Sequence of chain 1.L:
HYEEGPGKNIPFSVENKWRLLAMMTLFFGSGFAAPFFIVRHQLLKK

Sequence of chain 1.A:
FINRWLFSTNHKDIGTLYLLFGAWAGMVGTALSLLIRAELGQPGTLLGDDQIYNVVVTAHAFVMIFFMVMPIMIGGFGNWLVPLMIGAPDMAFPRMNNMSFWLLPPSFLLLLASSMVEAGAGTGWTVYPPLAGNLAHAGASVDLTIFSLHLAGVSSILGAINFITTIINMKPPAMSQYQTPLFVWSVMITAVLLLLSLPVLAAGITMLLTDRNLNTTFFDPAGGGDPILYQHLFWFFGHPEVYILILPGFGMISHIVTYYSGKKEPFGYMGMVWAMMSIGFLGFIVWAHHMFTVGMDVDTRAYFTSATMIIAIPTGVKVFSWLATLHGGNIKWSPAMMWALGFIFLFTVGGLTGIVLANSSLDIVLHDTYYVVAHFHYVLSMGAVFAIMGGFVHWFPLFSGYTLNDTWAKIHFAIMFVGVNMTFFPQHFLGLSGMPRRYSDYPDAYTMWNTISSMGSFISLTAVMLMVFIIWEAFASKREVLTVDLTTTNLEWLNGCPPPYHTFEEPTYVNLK

Sequence of chain 1.D:
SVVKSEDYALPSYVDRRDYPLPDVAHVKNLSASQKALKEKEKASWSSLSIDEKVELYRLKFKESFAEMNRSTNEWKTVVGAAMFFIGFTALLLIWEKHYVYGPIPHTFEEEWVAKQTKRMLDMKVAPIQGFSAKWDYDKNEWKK

Binding-site contacts:
Ligand atom C40 contacts residue ALA30 of chain 1.M at 3.7 Å (hydrophobic).
Ligand atom C1 contacts residue GLY31 of chain 1.M at 3.7 Å.
Ligand atom O3 contacts residue EDO1 of chain 1.HD at 3.3 Å.
Ligand atom C10 contacts residue TYR35 of chain 1.M at 3.5 Å (hydrophobic).
Ligand atom O5 contacts residue TRP95 of chain 1.D at 3.3 Å.
Ligand atom O49 contacts residue LEU28 of chain 1.M at 2.9 Å (h-bond).
Ligand atom C7 contacts residue EDO1 of chain 1.HD at 4.0 Å.
Ligand atom C43 contacts residue LEU35 of chain 1.A at 4.0 Å (hydrophobic).
Ligand atom C25 contacts residue TRP95 of chain 1.D at 3.8 Å (hydrophobic).
Ligand atom O16 contacts residue LEU27 of chain 1.M at 4.0 Å.
Ligand atom O16 contacts residue TRP95 of chain 1.D at 3.9 Å.
Ligand atom O49 contacts residue TRP32 of chain 1.M at 3.4 Å (h-bond).
Ligand atom O49 contacts residue GLY31 of chain 1.M at 4.0 Å.
Ligand atom O4 contacts residue EDO1 of chain 1.HD at 3.2 Å.
Ligand atom C1 contacts residue TRP32 of chain 1.M at 3.4 Å (hydrophobic).
Ligand atom C1 contacts residue LEU28 of chain 1.M at 3.9 Å (hydrophobic).
Ligand atom O3 contacts residue HIS36 of chain 1.M at 3.5 Å.
Ligand atom C28 contacts residue GLY31 of chain 1.M at 3.9 Å.
Ligand atom C31 contacts residue TRP95 of chain 1.D at 3.8 Å (hydrophobic).
Ligand atom C43 contacts residue PHE459 of chain 1.A at 3.8 Å (hydrophobic).
Ligand atom C28 contacts residue LEU27 of chain 1.M at 3.7 Å (hydrophobic).
Ligand atom O16 contacts residue LEU28 of chain 1.M at 3.9 Å.
Ligand atom C37 contacts residue LEU34 of chain 1.M at 4.0 Å (hydrophobic).
Ligand atom C37 contacts residue ALA30 of chain 1.M at 3.7 Å (hydrophobic).
Ligand atom C22 contacts residue TRP95 of chain 1.D at 3.5 Å (hydrophobic).
Ligand atom C5 contacts residue EDO1 of chain 1.HD at 3.6 Å.
Ligand atom C28 contacts residue TRP95 of chain 1.D at 4.0 Å (hydrophobic).
Ligand atom C19 contacts residue LEU27 of chain 1.M at 3.8 Å (hydrophobic).
Ligand atom O61 contacts residue TYR99 of chain 1.D at 3.9 Å.
Ligand atom C40 contacts residue PHE36 of chain 1.L at 4.0 Å (hydrophobic).
Ligand atom C22 contacts residue GLY31 of chain 1.M at 4.0 Å.
Ligand atom C57 contacts residue TRP95 of chain 1.D at 3.6 Å (hydrophobic).
Ligand atom O61 contacts residue TRP95 of chain 1.D at 3.0 Å (h-bond).
Ligand atom O1 contacts residue TYR35 of chain 1.M at 3.2 Å.
Ligand atom C5 contacts residue TYR35 of chain 1.M at 4.0 Å (hydrophobic).
Ligand atom C34 contacts residue PHE459 of chain 1.A at 3.9 Å (hydrophobic).
Ligand atom C18 contacts residue LEU28 of chain 1.M at 3.8 Å (hydrophobic).
Ligand atom O16 contacts residue GLY31 of chain 1.M at 3.8 Å.
Ligand atom O55 contacts residue TRP32 of chain 1.M at 3.0 Å.
Ligand atom O6 contacts residue TYR35 of chain 1.M at 3.2 Å (h-bond).

The small molecule below binds the protein below.
Small molecule (SMILES): CCCCCCCCCCO[C@@H]1O[C@H](CO)[C@@H](O[C@H]2O[C@H](CO)[C@@H](O)[C@H](O)[C@H]2O)[C@H](O)[C@H]1O

Sequence of chain 1.M:
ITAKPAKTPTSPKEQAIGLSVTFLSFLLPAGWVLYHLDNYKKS